Binding-site contacts:
Ligand atom O07 contacts residue TYR71 of chain 1.D at 3.9 Å.
Ligand atom BR2 contacts residue LEU7 of chain 1.D at 3.9 Å.
Ligand atom C09 contacts residue LEU11 of chain 1.D at 4.4 Å (hydrophobic).
Ligand atom C09 contacts residue LEU64 of chain 1.D at 3.5 Å (hydrophobic).
Ligand atom BR1 contacts residue VAL77 of chain 1.D at 3.7 Å.
Ligand atom C08 contacts residue LEU64 of chain 1.D at 4.5 Å (hydrophobic).
Ligand atom BR2 contacts residue VAL77 of chain 1.D at 4.4 Å.
Ligand atom C12 contacts residue LEU11 of chain 1.D at 3.8 Å (hydrophobic).
Ligand atom BR1 contacts residue TRP66 of chain 1.D at 4.2 Å.
Ligand atom C06 contacts residue TYR71 of chain 1.D at 4.5 Å (hydrophobic).
Ligand atom C10 contacts residue TRP66 of chain 1.D at 4.5 Å (hydrophobic).
Ligand atom O01 contacts residue GLU10 of chain 1.D at 3.1 Å.
Ligand atom C12 contacts residue LEU7 of chain 1.D at 3.8 Å (hydrophobic).
Ligand atom N03 contacts residue LEU64 of chain 1.D at 4.2 Å.
Ligand atom BR2 contacts residue LEU11 of chain 1.D at 4.1 Å.
Ligand atom C08 contacts residue LEU7 of chain 1.D at 4.1 Å (hydrophobic).
Ligand atom N03 contacts residue GLN65 of chain 1.D at 3.7 Å.
Ligand atom BR1 contacts residue VAL108 of chain 1.D at 3.6 Å.
Ligand atom C05 contacts residue GLN65 of chain 1.D at 3.2 Å.
Ligand atom C04 contacts residue GLN65 of chain 1.D at 3.7 Å.
Ligand atom C06 contacts residue GLU10 of chain 1.D at 4.0 Å.
Ligand atom C02 contacts residue LEU11 of chain 1.D at 4.0 Å (hydrophobic).
Ligand atom BR2 contacts residue VAL79 of chain 1.D at 4.4 Å.
Ligand atom N14 contacts residue LEU11 of chain 1.D at 3.5 Å.
Ligand atom C02 contacts residue LEU7 of chain 1.D at 4.3 Å (hydrophobic).
Ligand atom C08 contacts residue LEU11 of chain 1.D at 4.1 Å (hydrophobic).
Ligand atom C10 contacts residue LEU64 of chain 1.D at 3.9 Å (hydrophobic).
Ligand atom BR1 contacts residue LEU64 of chain 1.D at 4.0 Å.
Ligand atom O07 contacts residue GLU10 of chain 1.D at 4.3 Å.
Ligand atom C02 contacts residue TYR63 of chain 1.D at 4.4 Å (hydrophobic).
Ligand atom C02 contacts residue GLU10 of chain 1.D at 4.2 Å.
Ligand atom O01 contacts residue LEU7 of chain 1.D at 3.9 Å.
Ligand atom BR2 contacts residue TYR8 of chain 1.D at 3.4 Å.
Ligand atom C10 contacts residue LEU11 of chain 1.D at 4.3 Å (hydrophobic).
Ligand atom O01 contacts residue LEU11 of chain 1.D at 3.0 Å (h-bond).
Ligand atom C04 contacts residue TYR63 of chain 1.D at 3.4 Å (hydrophobic).
Ligand atom C09 contacts residue TRP66 of chain 1.D at 4.4 Å (hydrophobic).
Ligand atom BR1 contacts residue VAL79 of chain 1.D at 4.1 Å.
Ligand atom N03 contacts residue TYR63 of chain 1.D at 3.4 Å (h-bond).
Ligand atom N14 contacts residue LEU7 of chain 1.D at 3.1 Å (h-bond).

Sequence of chain 1.D:
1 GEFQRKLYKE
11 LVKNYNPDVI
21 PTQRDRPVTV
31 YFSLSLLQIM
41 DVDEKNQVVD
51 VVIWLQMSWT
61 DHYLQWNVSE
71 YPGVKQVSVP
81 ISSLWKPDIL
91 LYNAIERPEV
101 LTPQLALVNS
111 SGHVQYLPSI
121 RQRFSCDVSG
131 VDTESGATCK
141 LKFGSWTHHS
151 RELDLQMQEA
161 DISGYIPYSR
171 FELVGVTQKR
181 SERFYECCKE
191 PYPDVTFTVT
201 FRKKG

The small molecule below binds the protein below.
Small molecule (SMILES): O=C(NCCCO)c1cc(Br)c(Br)[nH]1